Sequence of chain 1.V:
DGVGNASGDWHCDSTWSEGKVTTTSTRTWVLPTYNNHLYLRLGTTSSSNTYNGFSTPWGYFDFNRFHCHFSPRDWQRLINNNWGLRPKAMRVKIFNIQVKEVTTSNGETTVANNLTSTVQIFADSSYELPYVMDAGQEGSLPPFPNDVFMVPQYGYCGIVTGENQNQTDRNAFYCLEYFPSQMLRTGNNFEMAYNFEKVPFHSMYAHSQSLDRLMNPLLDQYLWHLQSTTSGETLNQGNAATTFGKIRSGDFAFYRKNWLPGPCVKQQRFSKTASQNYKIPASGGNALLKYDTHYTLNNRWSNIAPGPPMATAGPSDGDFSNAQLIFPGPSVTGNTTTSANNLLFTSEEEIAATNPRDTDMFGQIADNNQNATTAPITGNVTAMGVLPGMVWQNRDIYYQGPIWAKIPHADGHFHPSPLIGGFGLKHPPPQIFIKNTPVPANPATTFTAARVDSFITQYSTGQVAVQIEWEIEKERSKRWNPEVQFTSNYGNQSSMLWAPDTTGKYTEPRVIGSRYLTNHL

Binding-site contacts:
Ligand atom C6 contacts residue SER417 of chain 1.V at 4.5 Å.
Ligand atom N1 contacts residue VAL199 of chain 1.V at 3.7 Å.
Ligand atom N6 contacts residue PRO200 of chain 1.V at 4.4 Å.
Ligand atom C6 contacts residue PRO416 of chain 1.V at 3.0 Å (hydrophobic).
Ligand atom C2' contacts residue HIS415 of chain 1.V at 3.9 Å.
Ligand atom C8 contacts residue PRO200 of chain 1.V at 4.4 Å (hydrophobic).
Ligand atom C5 contacts residue PRO200 of chain 1.V at 3.8 Å (hydrophobic).
Ligand atom C4 contacts residue PRO416 of chain 1.V at 4.0 Å (hydrophobic).
Ligand atom C2 contacts residue PRO200 of chain 1.V at 4.1 Å (hydrophobic).
Ligand atom N3 contacts residue PRO416 of chain 1.V at 4.1 Å.
Ligand atom C5 contacts residue PRO416 of chain 1.V at 3.6 Å (hydrophobic).
Ligand atom C6 contacts residue GLY424 of chain 1.V at 4.5 Å.
Ligand atom N3 contacts residue PRO200 of chain 1.V at 4.2 Å.
Ligand atom N7 contacts residue PRO200 of chain 1.V at 4.0 Å.
Ligand atom O3P contacts residue LYS198 of chain 1.V at 4.5 Å.
Ligand atom N1 contacts residue PRO200 of chain 1.V at 4.1 Å.
Ligand atom N1 contacts residue GLY424 of chain 1.V at 3.5 Å (h-bond).
Ligand atom N6 contacts residue VAL199 of chain 1.V at 4.5 Å.
Ligand atom C6 contacts residue VAL199 of chain 1.V at 4.3 Å (hydrophobic).
Ligand atom N9 contacts residue PRO416 of chain 1.V at 4.2 Å.
Ligand atom N6 contacts residue SER417 of chain 1.V at 3.8 Å.
Ligand atom C2 contacts residue VAL199 of chain 1.V at 4.2 Å (hydrophobic).
Ligand atom N7 contacts residue ASN394 of chain 1.V at 4.3 Å.
Ligand atom N9 contacts residue PRO200 of chain 1.V at 4.4 Å.
Ligand atom C2 contacts residue GLY424 of chain 1.V at 4.1 Å.
Ligand atom N7 contacts residue SER417 of chain 1.V at 4.4 Å.
Ligand atom N7 contacts residue PRO416 of chain 1.V at 4.4 Å.
Ligand atom N7 contacts residue HIS415 of chain 1.V at 3.8 Å.
Ligand atom C2 contacts residue PRO416 of chain 1.V at 3.9 Å (hydrophobic).
Ligand atom N1 contacts residue PRO416 of chain 1.V at 3.2 Å (h-bond).
Ligand atom C1' contacts residue PRO416 of chain 1.V at 4.5 Å (hydrophobic).
Ligand atom O3P contacts residue PRO200 of chain 1.V at 3.9 Å.
Ligand atom N6 contacts residue GLY424 of chain 1.V at 3.8 Å.
Ligand atom C6 contacts residue PRO200 of chain 1.V at 4.0 Å (hydrophobic).
Ligand atom C8 contacts residue HIS415 of chain 1.V at 3.6 Å.
Ligand atom P contacts residue PRO200 of chain 1.V at 4.5 Å.
Ligand atom C4 contacts residue PRO200 of chain 1.V at 4.1 Å (hydrophobic).
Ligand atom N6 contacts residue PRO416 of chain 1.V at 3.1 Å (h-bond).
Ligand atom O1P contacts residue PRO200 of chain 1.V at 4.1 Å.

This protein binds this small molecule.
Small molecule (SMILES): Nc1ncnc2c1ncn2[C@H]1C[C@H](O)[C@@H](COP(=O)(O)O)O1